A small-molecule ligand and the protein it binds are described below.
Small molecule (SMILES): CC1=Nc2nc(N[C@H](CC#N)c3cccc(Cl)c3)nn2C(=O)C1

Sequence of chain 4.A:
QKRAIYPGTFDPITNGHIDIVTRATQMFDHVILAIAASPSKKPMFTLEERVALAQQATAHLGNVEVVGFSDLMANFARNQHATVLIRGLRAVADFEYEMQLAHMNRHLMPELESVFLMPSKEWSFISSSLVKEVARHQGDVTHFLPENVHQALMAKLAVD

Binding-site contacts:
Ligand atom C19 contacts residue THR10 of chain 11.A at 3.7 Å.
Ligand atom C17 contacts residue SO41 of chain 11.F at 3.5 Å.
Ligand atom N6 contacts residue LEU73 of chain 11.A at 3.4 Å.
Ligand atom N23 contacts residue SER39 of chain 11.A at 2.8 Å (h-bond).
Ligand atom N7 contacts residue SO41 of chain 11.F at 3.2 Å (h-bond).
Ligand atom C19 contacts residue ALA37 of chain 11.A at 3.6 Å (hydrophobic).
Ligand atom C2 contacts residue LEU102 of chain 11.A at 3.7 Å (hydrophobic).
Ligand atom C15 contacts residue PHE70 of chain 11.A at 3.5 Å (hydrophobic).
Ligand atom N23 contacts residue PHE70 of chain 11.A at 3.6 Å (h-bond).
Ligand atom C18 contacts residue ALA37 of chain 11.A at 3.6 Å (hydrophobic).
Ligand atom N4 contacts residue SO41 of chain 11.F at 3.4 Å (h-bond).
Ligand atom C14 contacts residue ASP72 of chain 11.A at 3.2 Å.
Ligand atom C3 contacts residue SO41 of chain 11.F at 3.6 Å.
Ligand atom C1 contacts residue LEU102 of chain 11.A at 3.7 Å (hydrophobic).
Ligand atom C5 contacts residue MET74 of chain 11.A at 3.5 Å (hydrophobic).
Ligand atom CL contacts residue GLY9 of chain 11.A at 3.4 Å.
Ligand atom C10 contacts residue MET105 of chain 11.A at 3.5 Å (hydrophobic).
Ligand atom N6 contacts residue MET74 of chain 11.A at 3.7 Å.
Ligand atom C10 contacts residue LEU102 of chain 11.A at 3.7 Å (hydrophobic).
Ligand atom N23 contacts residue SER71 of chain 11.A at 3.8 Å.
Ligand atom C19 contacts residue SO41 of chain 11.F at 3.2 Å.
Ligand atom C14 contacts residue SER71 of chain 11.A at 3.7 Å.
Ligand atom N9 contacts residue LEU73 of chain 11.A at 3.4 Å.
Ligand atom C17 contacts residue ALA37 of chain 11.A at 3.7 Å (hydrophobic).
Ligand atom C10 contacts residue ASN106 of chain 11.A at 3.6 Å.
Ligand atom N9 contacts residue MET74 of chain 11.A at 2.9 Å (h-bond).
Ligand atom C20 contacts residue SO41 of chain 11.F at 3.6 Å.
Ligand atom N23 contacts residue ALA38 of chain 11.A at 3.3 Å (h-bond).
Ligand atom N23 contacts residue ALA37 of chain 11.A at 3.8 Å.
Ligand atom C15 contacts residue SER71 of chain 11.A at 3.6 Å.
Ligand atom C10 contacts residue VAL135 of chain 4.A at 3.8 Å (hydrophobic).
Ligand atom C20 contacts residue ALA37 of chain 11.A at 3.7 Å (hydrophobic).
Ligand atom C5 contacts residue LEU73 of chain 11.A at 3.5 Å (hydrophobic).
Ligand atom C18 contacts residue SO41 of chain 11.F at 3.2 Å.
Ligand atom C13 contacts residue ASP72 of chain 11.A at 3.6 Å.
Ligand atom C17 contacts residue PHE70 of chain 11.A at 3.8 Å (hydrophobic).
Ligand atom O11 contacts residue GLU134 of chain 4.A at 3.4 Å.
Ligand atom C14 contacts residue PHE70 of chain 11.A at 3.7 Å (hydrophobic).
Ligand atom O11 contacts residue SO41 of chain 11.F at 3.2 Å (h-bond).
Ligand atom N12 contacts residue ASP72 of chain 11.A at 2.9 Å (salt-bridge).

Sequence of chain 11.A:
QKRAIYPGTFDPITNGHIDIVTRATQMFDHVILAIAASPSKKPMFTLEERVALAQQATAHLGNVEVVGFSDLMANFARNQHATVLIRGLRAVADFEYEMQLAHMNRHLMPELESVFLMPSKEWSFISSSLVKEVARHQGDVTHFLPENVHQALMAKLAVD